Sequence of chain 4.A:
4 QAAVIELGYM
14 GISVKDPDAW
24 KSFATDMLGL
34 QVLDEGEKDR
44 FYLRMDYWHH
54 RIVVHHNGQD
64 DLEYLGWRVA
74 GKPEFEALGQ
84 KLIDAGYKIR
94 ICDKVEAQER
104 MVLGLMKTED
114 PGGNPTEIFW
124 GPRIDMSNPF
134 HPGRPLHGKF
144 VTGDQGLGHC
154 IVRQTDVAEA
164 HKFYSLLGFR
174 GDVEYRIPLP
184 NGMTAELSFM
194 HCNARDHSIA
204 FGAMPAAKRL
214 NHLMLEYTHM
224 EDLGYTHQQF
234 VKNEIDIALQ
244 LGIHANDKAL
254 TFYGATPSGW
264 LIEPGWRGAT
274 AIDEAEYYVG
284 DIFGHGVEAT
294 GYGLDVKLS

Binding-site contacts:
Ligand atom C contacts residue LEU253 of chain 6.A at 3.8 Å (hydrophobic).
Ligand atom C5 contacts residue HIS230 of chain 6.A at 3.5 Å.
Ligand atom C contacts residue MET223 of chain 6.A at 3.4 Å (hydrophobic).
Ligand atom C2 contacts residue LEU244 of chain 4.A at 4.0 Å (hydrophobic).
Ligand atom C contacts residue GLY227 of chain 6.A at 4.2 Å.
Ligand atom C4 contacts residue HIS230 of chain 6.A at 3.5 Å.
Ligand atom C4 contacts residue GLY227 of chain 6.A at 3.9 Å.
Ligand atom O4 contacts residue GLN231 of chain 6.A at 3.0 Å (h-bond).
Ligand atom C1 contacts residue GLY227 of chain 6.A at 3.6 Å.
Ligand atom C2 contacts residue PHE286 of chain 4.A at 3.7 Å (hydrophobic).
Ligand atom C1 contacts residue LEU244 of chain 4.A at 4.2 Å (hydrophobic).
Ligand atom C1 contacts residue LEU253 of chain 4.A at 4.1 Å (hydrophobic).
Ligand atom C4 contacts residue GLN231 of chain 6.A at 4.2 Å.
Ligand atom C3 contacts residue PHE286 of chain 4.A at 3.7 Å (hydrophobic).
Ligand atom C3 contacts residue LEU244 of chain 4.A at 3.8 Å (hydrophobic).
Ligand atom O4 contacts residue HIS230 of chain 6.A at 2.8 Å (h-bond).
Ligand atom O3 contacts residue GLN231 of chain 6.A at 4.1 Å.
Ligand atom O4 contacts residue LEU244 of chain 4.A at 4.4 Å.
Ligand atom C6 contacts residue LEU244 of chain 4.A at 4.3 Å (hydrophobic).
Ligand atom O4 contacts residue GLY227 of chain 6.A at 4.2 Å.
Ligand atom C6 contacts residue GLY227 of chain 6.A at 3.6 Å.
Ligand atom C5 contacts residue LEU244 of chain 4.A at 4.1 Å (hydrophobic).
Ligand atom C6 contacts residue LEU244 of chain 6.A at 3.8 Å (hydrophobic).
Ligand atom C4 contacts residue LEU244 of chain 4.A at 3.9 Å (hydrophobic).
Ligand atom C contacts residue LEU253 of chain 4.A at 4.1 Å (hydrophobic).
Ligand atom O3 contacts residue GLY287 of chain 4.A at 4.5 Å.
Ligand atom O3 contacts residue LEU244 of chain 4.A at 3.1 Å (h-bond).
Ligand atom C3 contacts residue LEU253 of chain 4.A at 4.4 Å (hydrophobic).
Ligand atom C3 contacts residue GLY227 of chain 6.A at 3.9 Å.
Ligand atom O3 contacts residue PHE286 of chain 4.A at 3.4 Å.
Ligand atom C5 contacts residue LEU244 of chain 6.A at 3.8 Å (hydrophobic).
Ligand atom O3 contacts residue GLY245 of chain 4.A at 3.5 Å.
Ligand atom C5 contacts residue GLY227 of chain 6.A at 3.8 Å.
Ligand atom C2 contacts residue LEU253 of chain 4.A at 3.5 Å (hydrophobic).
Ligand atom C2 contacts residue GLY227 of chain 6.A at 3.7 Å.

This small molecule binds to this protein.
Small molecule (SMILES): Cc1ccc(O)c(O)c1

Sequence of chain 6.A:
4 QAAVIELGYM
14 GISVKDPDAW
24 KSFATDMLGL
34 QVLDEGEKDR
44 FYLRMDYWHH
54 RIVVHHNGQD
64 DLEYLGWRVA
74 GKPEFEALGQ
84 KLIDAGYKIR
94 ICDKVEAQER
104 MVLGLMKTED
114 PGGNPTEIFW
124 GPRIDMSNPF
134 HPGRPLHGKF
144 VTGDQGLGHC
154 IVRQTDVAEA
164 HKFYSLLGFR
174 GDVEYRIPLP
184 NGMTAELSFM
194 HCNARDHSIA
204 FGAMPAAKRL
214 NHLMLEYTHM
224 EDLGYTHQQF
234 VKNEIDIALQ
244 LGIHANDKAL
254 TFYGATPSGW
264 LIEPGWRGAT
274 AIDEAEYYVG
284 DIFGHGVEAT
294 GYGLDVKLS